Binding-site contacts:
Ligand atom O1 contacts residue PRO21 of chain 1.B at 4.0 Å.
Ligand atom O6 contacts residue LYS61 of chain 1.A at 4.3 Å.
Ligand atom O4 contacts residue GLN60 of chain 1.A at 4.3 Å.
Ligand atom O3 contacts residue PRO21 of chain 1.B at 3.2 Å.
Ligand atom C5 contacts residue GLN60 of chain 1.A at 4.4 Å.
Ligand atom O1 contacts residue ASN23 of chain 1.B at 4.3 Å.
Ligand atom C4 contacts residue GLN60 of chain 1.A at 3.9 Å.
Ligand atom O6 contacts residue GLN60 of chain 1.A at 3.5 Å (h-bond).
Ligand atom C6 contacts residue GLN60 of chain 1.A at 3.6 Å.
Ligand atom O6 contacts residue SER64 of chain 1.A at 4.0 Å.

Sequence of chain 1.B:
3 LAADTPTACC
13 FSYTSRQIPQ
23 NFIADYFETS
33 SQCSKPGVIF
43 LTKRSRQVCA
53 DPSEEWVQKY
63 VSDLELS

Sequence of chain 1.A:
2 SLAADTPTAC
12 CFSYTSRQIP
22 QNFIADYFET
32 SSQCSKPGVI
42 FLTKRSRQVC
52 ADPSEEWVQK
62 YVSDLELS

The protein below binds the small molecule below.
Small molecule (SMILES): OC[C@H]1O[C@@H](O)[C@H](O)[C@@H](O)[C@@H]1O